Sequence of chain 4.A:
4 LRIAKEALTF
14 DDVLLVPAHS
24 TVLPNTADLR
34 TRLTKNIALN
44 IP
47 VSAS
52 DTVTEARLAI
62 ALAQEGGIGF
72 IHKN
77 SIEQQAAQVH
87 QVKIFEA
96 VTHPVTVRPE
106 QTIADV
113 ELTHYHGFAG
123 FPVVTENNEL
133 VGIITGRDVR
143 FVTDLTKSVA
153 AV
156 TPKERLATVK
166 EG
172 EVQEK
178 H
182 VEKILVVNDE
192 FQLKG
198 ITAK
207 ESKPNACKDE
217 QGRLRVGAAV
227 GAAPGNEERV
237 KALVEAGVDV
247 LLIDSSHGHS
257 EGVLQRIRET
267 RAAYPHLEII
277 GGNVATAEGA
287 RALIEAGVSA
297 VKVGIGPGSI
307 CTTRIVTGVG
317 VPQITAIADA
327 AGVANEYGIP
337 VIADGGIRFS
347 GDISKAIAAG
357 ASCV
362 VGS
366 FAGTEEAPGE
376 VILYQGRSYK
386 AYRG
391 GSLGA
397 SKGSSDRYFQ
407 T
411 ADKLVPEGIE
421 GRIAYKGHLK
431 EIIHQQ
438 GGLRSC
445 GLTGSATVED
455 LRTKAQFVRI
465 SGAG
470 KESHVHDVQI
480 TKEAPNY

Binding-site contacts:
Ligand atom C2 contacts residue GLU417 of chain 4.A at 3.4 Å.
Ligand atom O3P contacts residue GLY304 of chain 4.A at 3.5 Å.
Ligand atom O6 contacts residue GLY391 of chain 4.A at 2.7 Å (h-bond).
Ligand atom O2' contacts residue ASP340 of chain 4.A at 2.5 Å (salt-bridge).
Ligand atom C5 contacts residue MOA1 of chain 4.C at 3.7 Å.
Ligand atom C3' contacts residue ASP340 of chain 4.A at 3.5 Å.
Ligand atom O2P contacts residue TYR387 of chain 4.A at 2.4 Å (h-bond).
Ligand atom C2 contacts residue CYS307 of chain 4.A at 3.0 Å (hydrophobic).
Ligand atom N1 contacts residue GLU417 of chain 4.A at 2.7 Å (salt-bridge).
Ligand atom C6 contacts residue MOA1 of chain 4.C at 3.6 Å.
Ligand atom O2P contacts residue SER364 of chain 4.A at 3.0 Å (h-bond).
Ligand atom C5 contacts residue MSE390 of chain 4.A at 3.6 Å.
Ligand atom O2P contacts residue SER305 of chain 4.A at 2.7 Å (h-bond).
Ligand atom C2 contacts residue MOA1 of chain 4.C at 2.8 Å.
Ligand atom O6 contacts residue MSE390 of chain 4.A at 3.2 Å (h-bond).
Ligand atom O6 contacts residue GLY389 of chain 4.A at 3.1 Å.
Ligand atom O6 contacts residue GLY418 of chain 4.A at 3.3 Å.
Ligand atom O3' contacts residue ASP340 of chain 4.A at 2.5 Å (salt-bridge).
Ligand atom N7 contacts residue GLY389 of chain 4.A at 3.5 Å.
Ligand atom O3' contacts residue MSE361 of chain 4.A at 3.7 Å.
Ligand atom O3' contacts residue ALA49 of chain 4.A at 3.6 Å.
Ligand atom N7 contacts residue MSE390 of chain 4.A at 2.9 Å (h-bond).
Ligand atom O1P contacts residue SER364 of chain 4.A at 3.6 Å (h-bond).
Ligand atom C8 contacts residue MSE51 of chain 4.A at 3.5 Å.
Ligand atom O5' contacts residue GLY304 of chain 4.A at 3.5 Å.
Ligand atom N3 contacts residue MOA1 of chain 4.C at 3.1 Å.
Ligand atom N3 contacts residue CYS307 of chain 4.A at 3.7 Å.
Ligand atom O2' contacts residue MOA1 of chain 4.C at 3.4 Å.
Ligand atom C5' contacts residue TYR387 of chain 4.A at 3.7 Å (hydrophobic).
Ligand atom O5' contacts residue GLY341 of chain 4.A at 3.5 Å.
Ligand atom N7 contacts residue MSE51 of chain 4.A at 3.6 Å.
Ligand atom N1 contacts residue MOA1 of chain 4.C at 2.9 Å (h-bond).
Ligand atom O1P contacts residue GLY363 of chain 4.A at 3.0 Å (h-bond).
Ligand atom P contacts residue SER305 of chain 4.A at 3.7 Å.
Ligand atom C2' contacts residue ASP340 of chain 4.A at 3.7 Å.
Ligand atom C4' contacts residue ASP340 of chain 4.A at 3.6 Å.
Ligand atom C4 contacts residue MOA1 of chain 4.C at 3.5 Å.
Ligand atom C5 contacts residue ILE306 of chain 4.A at 3.6 Å (hydrophobic).
Ligand atom O3P contacts residue SER305 of chain 4.A at 2.9 Å (h-bond).
Ligand atom O3P contacts residue GLY342 of chain 4.A at 2.8 Å (h-bond).

The protein below binds the small molecule below.
Small molecule (SMILES): O=c1[nH]cnc2c1ncn2[C@@H]1O[C@H](COP(=O)(O)O)[C@@H](O)[C@H]1O